Binding-site contacts:
Ligand atom C5' contacts residue ASP242 of chain 5.A at 4.4 Å.
Ligand atom OP2 contacts residue ASP242 of chain 5.A at 3.9 Å.
Ligand atom C2' contacts residue LYS25 of chain 5.C at 3.8 Å.

A small-molecule ligand and the protein it binds are described below.
Small molecule (SMILES): Nc1ccn([C@H]2C[C@H](O)[C@@H](COP(=O)(O)O)O2)c(=O)n1

Sequence of chain 5.A:
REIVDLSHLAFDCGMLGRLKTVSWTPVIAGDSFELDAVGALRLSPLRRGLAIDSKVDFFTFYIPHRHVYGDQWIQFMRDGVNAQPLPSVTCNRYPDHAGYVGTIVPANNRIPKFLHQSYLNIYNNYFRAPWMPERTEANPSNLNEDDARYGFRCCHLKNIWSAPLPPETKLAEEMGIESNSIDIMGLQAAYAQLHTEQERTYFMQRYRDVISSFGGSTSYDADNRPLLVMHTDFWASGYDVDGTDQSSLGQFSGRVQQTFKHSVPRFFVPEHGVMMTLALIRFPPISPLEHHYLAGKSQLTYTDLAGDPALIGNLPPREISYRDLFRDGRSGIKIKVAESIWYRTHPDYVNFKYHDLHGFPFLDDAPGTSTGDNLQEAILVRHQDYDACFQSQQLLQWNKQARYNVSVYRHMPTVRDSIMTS

Sequence of chain 5.C:
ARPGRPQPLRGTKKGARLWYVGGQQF